Sequence of chain 1.A:
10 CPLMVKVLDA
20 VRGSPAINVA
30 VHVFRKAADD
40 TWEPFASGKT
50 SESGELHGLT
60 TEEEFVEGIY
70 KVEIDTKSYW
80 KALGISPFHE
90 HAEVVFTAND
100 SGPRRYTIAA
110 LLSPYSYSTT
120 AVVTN

Sequence of chain 2.A:
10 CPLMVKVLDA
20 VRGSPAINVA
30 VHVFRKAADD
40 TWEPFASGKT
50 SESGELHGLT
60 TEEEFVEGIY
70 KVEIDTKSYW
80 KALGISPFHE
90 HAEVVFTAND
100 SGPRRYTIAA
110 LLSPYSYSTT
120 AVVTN

The small molecule below binds the protein below.
Small molecule (SMILES): O=c1cc(-c2ccc(O)cc2)oc2cc(O)cc(O)c12

Sequence of chain 2.B:
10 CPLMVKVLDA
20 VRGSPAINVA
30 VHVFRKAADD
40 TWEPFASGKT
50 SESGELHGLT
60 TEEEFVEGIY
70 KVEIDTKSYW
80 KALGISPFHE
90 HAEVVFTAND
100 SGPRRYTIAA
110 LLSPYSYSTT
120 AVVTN

Binding-site contacts:
Ligand atom OAC contacts residue THR119 of chain 2.A at 3.5 Å (h-bond).
Ligand atom CAF contacts residue LYS15 of chain 1.A at 3.5 Å.
Ligand atom OAB contacts residue LYS15 of chain 2.A at 3.1 Å.
Ligand atom CAK contacts residue THR119 of chain 2.A at 3.6 Å.
Ligand atom OAL contacts residue AGI1 of chain 2.C at 0.8 Å.
Ligand atom CAT contacts residue AGI1 of chain 2.C at 0.8 Å.
Ligand atom CAG contacts residue LEU17 of chain 1.A at 3.6 Å (hydrophobic).
Ligand atom CAG contacts residue AGI1 of chain 2.C at 0.5 Å.
Ligand atom OAD contacts residue AGI1 of chain 2.C at 0.8 Å.
Ligand atom CAI contacts residue SER117 of chain 2.A at 3.5 Å.
Ligand atom CAK contacts residue AGI1 of chain 2.C at 0.7 Å.
Ligand atom CAN contacts residue LEU110 of chain 1.A at 3.7 Å (hydrophobic).
Ligand atom OAC contacts residue THR118 of chain 2.A at 3.0 Å (h-bond).
Ligand atom CAE contacts residue LYS15 of chain 2.A at 3.6 Å.
Ligand atom CAO contacts residue AGI1 of chain 2.C at 0.8 Å.
Ligand atom CAE contacts residue AGI1 of chain 2.C at 0.2 Å.
Ligand atom OAC contacts residue AGI1 of chain 2.C at 1.6 Å (h-bond).
Ligand atom OAD contacts residue SER117 of chain 1.A at 3.1 Å.
Ligand atom CAN contacts residue SER117 of chain 2.A at 3.7 Å.
Ligand atom CAF contacts residue AGI1 of chain 2.C at 0.2 Å.
Ligand atom OAB contacts residue AGI1 of chain 2.C at 0.3 Å (h-bond).
Ligand atom OAC contacts residue SER117 of chain 2.A at 2.9 Å.
Ligand atom OAA contacts residue AGI1 of chain 2.C at 0.7 Å.
Ligand atom CAS contacts residue AGI1 of chain 2.C at 0.8 Å.
Ligand atom CAN contacts residue AGI1 of chain 2.C at 0.8 Å.
Ligand atom CAM contacts residue LYS15 of chain 2.A at 3.4 Å.
Ligand atom CAH contacts residue ALA108 of chain 1.A at 3.6 Å (hydrophobic).
Ligand atom CAI contacts residue LEU110 of chain 1.A at 3.5 Å (hydrophobic).
Ligand atom CAH contacts residue AGI1 of chain 2.C at 0.5 Å.
Ligand atom CAP contacts residue AGI1 of chain 2.C at 0.5 Å.
Ligand atom OAA contacts residue THR119 of chain 1.A at 3.4 Å.
Ligand atom OAB contacts residue LYS15 of chain 1.A at 3.2 Å.
Ligand atom CAJ contacts residue AGI1 of chain 2.C at 0.8 Å.
Ligand atom CAH contacts residue LEU17 of chain 2.A at 3.6 Å (hydrophobic).
Ligand atom CAM contacts residue AGI1 of chain 2.C at 0.0 Å.
Ligand atom CAR contacts residue AGI1 of chain 2.C at 0.8 Å.
Ligand atom CAM contacts residue LYS15 of chain 1.A at 3.4 Å.
Ligand atom CAJ contacts residue ALA108 of chain 1.A at 3.4 Å (hydrophobic).
Ligand atom CAQ contacts residue AGI1 of chain 2.C at 0.7 Å.
Ligand atom CAI contacts residue AGI1 of chain 2.C at 0.9 Å.